Sequence of chain 1.B:
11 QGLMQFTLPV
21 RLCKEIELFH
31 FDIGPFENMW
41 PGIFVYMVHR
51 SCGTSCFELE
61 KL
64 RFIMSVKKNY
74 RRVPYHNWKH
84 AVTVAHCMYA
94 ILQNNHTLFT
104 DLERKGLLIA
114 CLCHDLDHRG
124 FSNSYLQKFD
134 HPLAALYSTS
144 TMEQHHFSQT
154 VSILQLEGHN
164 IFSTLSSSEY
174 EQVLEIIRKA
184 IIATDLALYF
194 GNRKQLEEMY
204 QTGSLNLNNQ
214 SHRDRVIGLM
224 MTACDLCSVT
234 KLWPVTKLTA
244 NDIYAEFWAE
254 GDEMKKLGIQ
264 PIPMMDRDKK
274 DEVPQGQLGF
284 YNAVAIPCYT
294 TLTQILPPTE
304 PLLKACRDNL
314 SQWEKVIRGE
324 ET

Binding-site contacts:
Ligand atom C12 contacts residue GLY282 of chain 1.B at 3.7 Å.
Ligand atom N4 contacts residue MET267 of chain 1.B at 3.7 Å.
Ligand atom C5 contacts residue MET267 of chain 1.B at 3.3 Å (hydrophobic).
Ligand atom C6 contacts residue MET267 of chain 1.B at 3.8 Å (hydrophobic).
Ligand atom C25 contacts residue GLN280 of chain 1.B at 3.5 Å.
Ligand atom C17 contacts residue PHE283 of chain 1.B at 3.6 Å (hydrophobic).
Ligand atom C6 contacts residue PHE250 of chain 1.B at 3.8 Å (hydrophobic).
Ligand atom C13 contacts residue PHE283 of chain 1.B at 3.8 Å (hydrophobic).
Ligand atom C25 contacts residue PHE283 of chain 1.B at 4.0 Å (hydrophobic).
Ligand atom C3 contacts residue PHE283 of chain 1.B at 3.6 Å (hydrophobic).
Ligand atom N14 contacts residue ILE246 of chain 1.B at 3.6 Å.
Ligand atom C16 contacts residue PHE283 of chain 1.B at 3.5 Å (hydrophobic).
Ligand atom N1 contacts residue MET267 of chain 1.B at 3.5 Å (h-bond).
Ligand atom C25 contacts residue TYR247 of chain 1.B at 3.6 Å (hydrophobic).
Ligand atom N22 contacts residue PHE283 of chain 1.B at 3.7 Å.
Ligand atom C9 contacts residue VAL287 of chain 1.B at 4.0 Å (hydrophobic).
Ligand atom C15 contacts residue PHE283 of chain 1.B at 3.7 Å (hydrophobic).
Ligand atom C11 contacts residue ALA286 of chain 1.B at 3.5 Å (hydrophobic).
Ligand atom C23 contacts residue GLN280 of chain 1.B at 3.8 Å.
Ligand atom C26 contacts residue PHE250 of chain 1.B at 3.2 Å (hydrophobic).
Ligand atom N2 contacts residue PHE283 of chain 1.B at 4.0 Å.
Ligand atom N20 contacts residue PHE283 of chain 1.B at 3.6 Å.
Ligand atom N22 contacts residue GLN280 of chain 1.B at 3.0 Å (h-bond).
Ligand atom N4 contacts residue PHE283 of chain 1.B at 3.5 Å.
Ligand atom C12 contacts residue ALA286 of chain 1.B at 3.7 Å (hydrophobic).
Ligand atom N20 contacts residue PHE250 of chain 1.B at 3.9 Å.
Ligand atom N2 contacts residue MET267 of chain 1.B at 3.7 Å.
Ligand atom N14 contacts residue PHE283 of chain 1.B at 3.9 Å.
Ligand atom C15 contacts residue LEU229 of chain 1.B at 3.5 Å (hydrophobic).
Ligand atom C18 contacts residue PHE283 of chain 1.B at 3.5 Å (hydrophobic).
Ligand atom N8 contacts residue MET267 of chain 1.B at 3.4 Å (h-bond).
Ligand atom C23 contacts residue VAL232 of chain 1.B at 3.6 Å (hydrophobic).
Ligand atom C21 contacts residue PHE283 of chain 1.B at 3.8 Å (hydrophobic).
Ligand atom N19 contacts residue PHE283 of chain 1.B at 3.4 Å.
Ligand atom C21 contacts residue GLN280 of chain 1.B at 3.7 Å.
Ligand atom C17 contacts residue ILE246 of chain 1.B at 3.6 Å (hydrophobic).
Ligand atom C5 contacts residue PHE283 of chain 1.B at 3.7 Å (hydrophobic).
Ligand atom C23 contacts residue ILE246 of chain 1.B at 3.6 Å (hydrophobic).
Ligand atom C26 contacts residue MET267 of chain 1.B at 2.7 Å (hydrophobic).
Ligand atom C3 contacts residue MET267 of chain 1.B at 3.6 Å (hydrophobic).

The small molecule below binds the protein below.
Small molecule (SMILES): Cc1ncc(C)n2nc(CN(C)c3nc(-c4ccccc4)nn3C)nc12